Sequence of chain 2.E:
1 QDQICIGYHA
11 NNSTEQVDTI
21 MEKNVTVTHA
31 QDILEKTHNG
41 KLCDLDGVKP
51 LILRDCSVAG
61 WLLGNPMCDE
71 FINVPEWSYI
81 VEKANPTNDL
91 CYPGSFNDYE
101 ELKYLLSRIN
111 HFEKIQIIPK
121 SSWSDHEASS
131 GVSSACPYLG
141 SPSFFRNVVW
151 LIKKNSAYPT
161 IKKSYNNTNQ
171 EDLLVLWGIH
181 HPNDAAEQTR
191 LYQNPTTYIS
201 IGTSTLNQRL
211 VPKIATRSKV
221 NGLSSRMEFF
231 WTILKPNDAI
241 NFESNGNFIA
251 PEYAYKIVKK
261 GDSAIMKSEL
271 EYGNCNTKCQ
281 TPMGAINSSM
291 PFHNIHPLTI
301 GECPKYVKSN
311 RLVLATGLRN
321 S

This protein binds this small molecule.
Small molecule (SMILES): CC(=O)N[C@@H]1[C@@H](O)[C@H](O[C@@H]2O[C@H](CO[C@]3(C(=O)O)C[C@H](O)[C@@H](NC(C)=O)[C@H]([C@H](O)[C@H](O)CO)O3)[C@H](O)[C@H](O)[C@H]2O)[C@@H](CO)O[C@H]1O

Binding-site contacts:
Ligand atom C9 contacts residue SER225 of chain 2.E at 3.8 Å.
Ligand atom C11 contacts residue GLY131 of chain 2.E at 4.0 Å.
Ligand atom O8 contacts residue TRP150 of chain 2.E at 3.7 Å.
Ligand atom O8 contacts residue LEU223 of chain 2.E at 3.6 Å.
Ligand atom C8 contacts residue TRP150 of chain 2.E at 4.0 Å (hydrophobic).
Ligand atom C10 contacts residue TRP150 of chain 2.E at 3.9 Å (hydrophobic).
Ligand atom O3 contacts residue GLY222 of chain 2.E at 4.2 Å.
Ligand atom C10 contacts residue VAL132 of chain 2.E at 3.8 Å (hydrophobic).
Ligand atom O4 contacts residue VAL132 of chain 2.E at 4.0 Å.
Ligand atom C7 contacts residue TRP150 of chain 2.E at 3.8 Å (hydrophobic).
Ligand atom C9 contacts residue GLU187 of chain 2.E at 3.2 Å.
Ligand atom C1 contacts residue SER134 of chain 2.E at 3.6 Å.
Ligand atom O4 contacts residue LEU223 of chain 2.E at 3.9 Å.
Ligand atom N5 contacts residue VAL132 of chain 2.E at 2.8 Å (h-bond).
Ligand atom O7 contacts residue ARG190 of chain 2.E at 3.0 Å (salt-bridge).
Ligand atom C11 contacts residue VAL132 of chain 2.E at 3.9 Å (hydrophobic).
Ligand atom C9 contacts residue TYR92 of chain 2.E at 3.5 Å (hydrophobic).
Ligand atom O10 contacts residue LEU191 of chain 2.E at 3.7 Å.
Ligand atom C8 contacts residue TYR92 of chain 2.E at 3.8 Å (hydrophobic).
Ligand atom C4 contacts residue VAL132 of chain 2.E at 3.6 Å (hydrophobic).
Ligand atom O1A contacts residue SER133 of chain 2.E at 2.8 Å (h-bond).
Ligand atom C11 contacts residue TRP150 of chain 2.E at 3.7 Å (hydrophobic).
Ligand atom C8 contacts residue ARG190 of chain 2.E at 4.1 Å.
Ligand atom C5 contacts residue VAL132 of chain 2.E at 3.7 Å (hydrophobic).
Ligand atom C9 contacts residue HIS180 of chain 2.E at 4.1 Å.
Ligand atom O1B contacts residue SER133 of chain 2.E at 3.5 Å.
Ligand atom O9 contacts residue HIS180 of chain 2.E at 3.3 Å (h-bond).
Ligand atom C10 contacts residue SER130 of chain 2.E at 4.0 Å.
Ligand atom O4 contacts residue GLY222 of chain 2.E at 3.4 Å (h-bond).
Ligand atom C1 contacts residue SER133 of chain 2.E at 3.7 Å.
Ligand atom C11 contacts residue ILE152 of chain 2.E at 4.0 Å (hydrophobic).
Ligand atom O9 contacts residue SER225 of chain 2.E at 2.7 Å (h-bond).
Ligand atom O1A contacts residue LEU223 of chain 2.E at 3.6 Å.
Ligand atom N5 contacts residue TRP150 of chain 2.E at 4.0 Å.
Ligand atom O9 contacts residue TYR92 of chain 2.E at 2.4 Å (h-bond).
Ligand atom O1B contacts residue SER134 of chain 2.E at 2.7 Å (h-bond).
Ligand atom C11 contacts residue SER130 of chain 2.E at 3.1 Å.
Ligand atom O9 contacts residue GLU187 of chain 2.E at 3.0 Å (salt-bridge).
Ligand atom O1A contacts residue SER134 of chain 2.E at 3.7 Å.
Ligand atom O8 contacts residue TYR92 of chain 2.E at 2.9 Å (h-bond).